Sequence of chain 1.B:
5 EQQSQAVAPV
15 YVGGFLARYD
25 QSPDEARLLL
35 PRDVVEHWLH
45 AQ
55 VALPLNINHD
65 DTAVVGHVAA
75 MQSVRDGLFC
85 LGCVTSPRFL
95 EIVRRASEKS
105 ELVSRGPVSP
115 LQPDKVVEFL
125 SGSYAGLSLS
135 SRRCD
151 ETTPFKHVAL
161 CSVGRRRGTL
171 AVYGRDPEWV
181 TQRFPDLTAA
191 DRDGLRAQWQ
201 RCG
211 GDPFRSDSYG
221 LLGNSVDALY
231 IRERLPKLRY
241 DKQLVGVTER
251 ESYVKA

Binding-site contacts:
Ligand atom OD1 contacts residue ARG31 of chain 1.B at 3.6 Å.
Ligand atom O contacts residue ARG165 of chain 1.B at 2.8 Å (salt-bridge).
Ligand atom CG contacts residue SER134 of chain 1.B at 3.6 Å.
Ligand atom CG2 contacts residue SER135 of chain 1.B at 3.3 Å.
Ligand atom CB contacts residue HIS63 of chain 1.B at 3.4 Å.
Ligand atom O contacts residue GLY164 of chain 1.B at 2.9 Å.
Ligand atom N contacts residue LEU133 of chain 1.B at 3.0 Å (h-bond).
Ligand atom FB1 contacts residue ARG165 of chain 1.B at 3.1 Å.
Ligand atom OD2 contacts residue ARG31 of chain 1.B at 3.1 Å.
Ligand atom C contacts residue SER135 of chain 1.B at 3.6 Å.
Ligand atom N contacts residue SER132 of chain 1.B at 2.7 Å (h-bond).
Ligand atom C contacts residue ARG137 of chain 1.B at 3.4 Å.
Ligand atom OD2 contacts residue ARG137 of chain 1.B at 3.5 Å (salt-bridge).
Ligand atom O contacts residue SER134 of chain 1.B at 3.3 Å.
Ligand atom C contacts residue SER132 of chain 1.B at 1.4 Å.
Ligand atom FB1 contacts residue SER132 of chain 1.B at 3.6 Å.
Ligand atom O contacts residue SER132 of chain 1.B at 2.3 Å (h-bond).
Ligand atom O contacts residue ARG137 of chain 1.B at 2.6 Å (salt-bridge).
Ligand atom CG2 contacts residue ARG136 of chain 1.B at 3.6 Å.
Ligand atom FB2 contacts residue SER132 of chain 1.B at 3.0 Å.
Ligand atom CG3 contacts residue ARG31 of chain 1.B at 3.6 Å.
Ligand atom O contacts residue ARG136 of chain 1.B at 3.0 Å.
Ligand atom CA contacts residue LEU133 of chain 1.B at 3.6 Å (hydrophobic).
Ligand atom CG1 contacts residue SER135 of chain 1.B at 3.4 Å.
Ligand atom OD1 contacts residue ARG137 of chain 1.B at 3.3 Å (salt-bridge).
Ligand atom C1 contacts residue SER132 of chain 1.B at 2.5 Å.
Ligand atom O contacts residue LEU133 of chain 1.B at 3.7 Å.
Ligand atom O contacts residue SER135 of chain 1.B at 3.3 Å (h-bond).
Ligand atom N contacts residue SER135 of chain 1.B at 2.8 Å (h-bond).
Ligand atom FB3 contacts residue SER132 of chain 1.B at 2.6 Å.
Ligand atom FB2 contacts residue GLY164 of chain 1.B at 3.6 Å.
Ligand atom CA contacts residue SER135 of chain 1.B at 3.4 Å.
Ligand atom CA contacts residue SER132 of chain 1.B at 2.5 Å.
Ligand atom O contacts residue ARG165 of chain 1.B at 2.9 Å (salt-bridge).
Ligand atom FB3 contacts residue HIS63 of chain 1.B at 2.9 Å.
Ligand atom CB contacts residue SER132 of chain 1.B at 3.2 Å.
Ligand atom N contacts residue HIS63 of chain 1.B at 3.5 Å (h-bond).
Ligand atom OD1 contacts residue SER134 of chain 1.B at 2.6 Å (h-bond).
Ligand atom CG1 contacts residue SER134 of chain 1.B at 3.3 Å.
Ligand atom CE1 contacts residue HIS63 of chain 1.B at 3.6 Å.

A small-molecule ligand and the protein it binds are described below.
Small molecule (SMILES): CC(=O)N[C@H](C(=O)N[C@H](C(=O)N[C@@H](CC(=O)N(C)C)C(=O)N[C@@H](C)[C@H](O)C(F)(F)F)C(C)(C)C(=O)O)C(C)C